This small molecule binds to this protein.
Small molecule (SMILES): CC(=O)N[C@@H]1[C@@H](O)[C@H](O)[C@@H](CO)O[C@H]1O

Binding-site contacts:
Ligand atom O7 contacts residue ASN308 of chain 1.F at 3.4 Å (h-bond).
Ligand atom C5 contacts residue ASN308 of chain 1.F at 3.7 Å.
Ligand atom C7 contacts residue ASN308 of chain 1.F at 3.3 Å.
Ligand atom O5 contacts residue ASN308 of chain 1.F at 2.4 Å (h-bond).
Ligand atom C2 contacts residue ASN308 of chain 1.F at 2.5 Å.
Ligand atom N2 contacts residue ASN308 of chain 1.F at 2.9 Å (h-bond).
Ligand atom C8 contacts residue LYS304 of chain 1.F at 3.7 Å.
Ligand atom C7 contacts residue LYS304 of chain 1.F at 4.0 Å.
Ligand atom C4 contacts residue ASN308 of chain 1.F at 4.2 Å.
Ligand atom C1 contacts residue ASN308 of chain 1.F at 1.4 Å.
Ligand atom C3 contacts residue ASN308 of chain 1.F at 3.8 Å.
Ligand atom C8 contacts residue ASN308 of chain 1.F at 3.8 Å.
Ligand atom O7 contacts residue LYS304 of chain 1.F at 3.6 Å (salt-bridge).

Sequence of chain 1.F:
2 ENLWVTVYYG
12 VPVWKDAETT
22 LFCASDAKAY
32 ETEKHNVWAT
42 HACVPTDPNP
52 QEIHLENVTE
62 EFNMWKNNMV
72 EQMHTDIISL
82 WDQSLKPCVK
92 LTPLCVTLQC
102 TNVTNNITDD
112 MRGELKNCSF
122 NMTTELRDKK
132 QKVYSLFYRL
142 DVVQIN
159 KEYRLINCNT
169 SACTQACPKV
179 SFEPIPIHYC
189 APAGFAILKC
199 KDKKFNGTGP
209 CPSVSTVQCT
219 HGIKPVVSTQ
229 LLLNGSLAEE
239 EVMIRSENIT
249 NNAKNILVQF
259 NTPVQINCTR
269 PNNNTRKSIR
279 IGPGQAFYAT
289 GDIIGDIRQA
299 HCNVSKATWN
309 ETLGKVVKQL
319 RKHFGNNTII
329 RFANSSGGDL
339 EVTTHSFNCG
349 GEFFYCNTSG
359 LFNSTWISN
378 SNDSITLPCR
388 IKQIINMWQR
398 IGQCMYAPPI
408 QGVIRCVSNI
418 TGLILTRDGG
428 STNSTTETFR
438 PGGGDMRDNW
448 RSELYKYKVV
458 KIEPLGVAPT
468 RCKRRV